Binding-site contacts:
Ligand atom CG contacts residue LEU135 of chain 2.C at 3.6 Å (hydrophobic).
Ligand atom CA contacts residue SER139 of chain 2.C at 3.2 Å.
Ligand atom CA contacts residue TYR58 of chain 2.C at 4.0 Å (hydrophobic).
Ligand atom OXT contacts residue SER139 of chain 2.C at 3.9 Å.
Ligand atom CB contacts residue GLU190 of chain 2.C at 4.0 Å.
Ligand atom N contacts residue GLU190 of chain 2.C at 2.6 Å (salt-bridge).
Ligand atom CB contacts residue TYR58 of chain 2.C at 3.4 Å (hydrophobic).
Ligand atom O contacts residue GLY138 of chain 2.C at 3.2 Å.
Ligand atom OXT contacts residue THR88 of chain 2.C at 2.8 Å (h-bond).
Ligand atom C contacts residue TYR58 of chain 2.C at 3.6 Å (hydrophobic).
Ligand atom CD contacts residue LEU135 of chain 2.C at 4.0 Å (hydrophobic).
Ligand atom N contacts residue TYR58 of chain 2.C at 4.1 Å.
Ligand atom CA contacts residue PRO86 of chain 2.C at 4.0 Å (hydrophobic).
Ligand atom N contacts residue THR88 of chain 2.C at 2.8 Å (h-bond).
Ligand atom CB contacts residue LEU135 of chain 2.C at 3.8 Å (hydrophobic).
Ligand atom OXT contacts residue LEU87 of chain 2.C at 3.5 Å.
Ligand atom OXT contacts residue ARG93 of chain 2.C at 2.6 Å (salt-bridge).
Ligand atom C contacts residue SER139 of chain 2.C at 3.3 Å.
Ligand atom N contacts residue PRO86 of chain 2.C at 2.8 Å (h-bond).
Ligand atom N contacts residue TYR217 of chain 2.C at 3.7 Å.
Ligand atom CG contacts residue TYR58 of chain 2.C at 4.1 Å (hydrophobic).
Ligand atom OE1 contacts residue LEU189 of chain 2.C at 4.0 Å.
Ligand atom O contacts residue ARG93 of chain 2.C at 2.6 Å (salt-bridge).
Ligand atom CD contacts residue THR140 of chain 2.C at 3.2 Å.
Ligand atom OXT contacts residue TYR58 of chain 2.C at 3.5 Å.
Ligand atom O contacts residue SER139 of chain 2.C at 2.8 Å (h-bond).
Ligand atom OXT contacts residue PRO86 of chain 2.C at 3.6 Å (h-bond).
Ligand atom OE2 contacts residue SER139 of chain 2.C at 3.2 Å (h-bond).
Ligand atom N contacts residue SER139 of chain 2.C at 4.0 Å.
Ligand atom CD contacts residue GLU190 of chain 2.C at 3.9 Å.
Ligand atom CA contacts residue THR88 of chain 2.C at 3.3 Å.
Ligand atom OE1 contacts residue GLU190 of chain 2.C at 3.8 Å.
Ligand atom C contacts residue THR88 of chain 2.C at 3.5 Å.
Ligand atom CA contacts residue GLU190 of chain 2.C at 3.2 Å.
Ligand atom OE2 contacts residue THR140 of chain 2.C at 3.1 Å (h-bond).
Ligand atom OE2 contacts residue GLY138 of chain 2.C at 3.5 Å.
Ligand atom CG contacts residue GLU190 of chain 2.C at 3.6 Å.
Ligand atom OE1 contacts residue THR140 of chain 2.C at 2.5 Å (h-bond).
Ligand atom C contacts residue ARG93 of chain 2.C at 3.3 Å.
Ligand atom O contacts residue TYR58 of chain 2.C at 3.3 Å.

The small molecule below binds the protein below.
Small molecule (SMILES): N[C@@H](CCC(=O)O)C(=O)O

Sequence of chain 2.C:
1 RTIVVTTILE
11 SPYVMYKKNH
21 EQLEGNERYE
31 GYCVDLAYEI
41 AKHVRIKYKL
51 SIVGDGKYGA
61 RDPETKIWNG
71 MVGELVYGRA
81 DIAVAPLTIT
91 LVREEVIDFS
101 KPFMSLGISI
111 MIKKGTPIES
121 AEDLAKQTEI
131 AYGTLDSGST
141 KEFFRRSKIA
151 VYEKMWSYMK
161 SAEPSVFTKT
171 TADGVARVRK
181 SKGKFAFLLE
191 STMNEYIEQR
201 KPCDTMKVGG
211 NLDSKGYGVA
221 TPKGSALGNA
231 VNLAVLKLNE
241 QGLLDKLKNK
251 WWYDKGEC